Sequence of chain 1.A:
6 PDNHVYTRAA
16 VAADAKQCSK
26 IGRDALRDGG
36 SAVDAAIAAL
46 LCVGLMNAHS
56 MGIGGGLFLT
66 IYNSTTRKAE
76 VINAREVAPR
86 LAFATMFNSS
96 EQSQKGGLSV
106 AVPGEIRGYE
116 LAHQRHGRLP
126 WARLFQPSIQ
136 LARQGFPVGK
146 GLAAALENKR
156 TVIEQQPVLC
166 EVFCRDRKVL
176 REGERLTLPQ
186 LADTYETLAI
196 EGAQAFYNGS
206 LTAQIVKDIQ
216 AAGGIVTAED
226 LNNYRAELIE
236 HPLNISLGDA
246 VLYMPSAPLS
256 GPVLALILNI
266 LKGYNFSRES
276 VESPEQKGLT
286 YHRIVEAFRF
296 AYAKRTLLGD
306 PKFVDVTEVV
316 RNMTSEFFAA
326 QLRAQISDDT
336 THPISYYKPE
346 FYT

Binding-site contacts:
Ligand atom C1 contacts residue MET91 of chain 1.A at 4.4 Å (hydrophobic).
Ligand atom O7 contacts residue GLN97 of chain 1.A at 3.5 Å (h-bond).
Ligand atom C2 contacts residue THR90 of chain 1.A at 4.2 Å.
Ligand atom O4 contacts residue PHE88 of chain 1.A at 3.8 Å.
Ligand atom N2 contacts residue GLN97 of chain 1.A at 3.8 Å.
Ligand atom C3 contacts residue THR90 of chain 1.A at 3.8 Å.
Ligand atom C1 contacts residue PHE92 of chain 1.A at 4.5 Å (hydrophobic).
Ligand atom C7 contacts residue ASN93 of chain 1.A at 3.4 Å.
Ligand atom C8 contacts residue MET91 of chain 1.A at 3.3 Å (hydrophobic).
Ligand atom C2 contacts residue ASN93 of chain 1.A at 2.4 Å.
Ligand atom O5 contacts residue THR90 of chain 1.A at 4.1 Å.
Ligand atom C3 contacts residue MET91 of chain 1.A at 4.0 Å (hydrophobic).
Ligand atom O3 contacts residue PHE88 of chain 1.A at 4.4 Å.
Ligand atom C5 contacts residue THR90 of chain 1.A at 3.7 Å.
Ligand atom O7 contacts residue ASN93 of chain 1.A at 3.6 Å.
Ligand atom C7 contacts residue MET91 of chain 1.A at 3.5 Å (hydrophobic).
Ligand atom C8 contacts residue GLN97 of chain 1.A at 3.1 Å.
Ligand atom N2 contacts residue PHE92 of chain 1.A at 4.3 Å.
Ligand atom C2 contacts residue MET91 of chain 1.A at 3.9 Å (hydrophobic).
Ligand atom N2 contacts residue MET91 of chain 1.A at 2.8 Å (h-bond).
Ligand atom N2 contacts residue THR90 of chain 1.A at 4.5 Å.
Ligand atom C8 contacts residue LEU103 of chain 1.A at 4.0 Å (hydrophobic).
Ligand atom C3 contacts residue ASN93 of chain 1.A at 3.7 Å.
Ligand atom O5 contacts residue ASN93 of chain 1.A at 2.4 Å (h-bond).
Ligand atom C4 contacts residue ASN93 of chain 1.A at 4.2 Å.
Ligand atom C1 contacts residue ASN93 of chain 1.A at 1.4 Å.
Ligand atom C7 contacts residue GLN97 of chain 1.A at 3.4 Å.
Ligand atom C5 contacts residue ASN93 of chain 1.A at 3.6 Å.
Ligand atom O3 contacts residue MET91 of chain 1.A at 4.3 Å.
Ligand atom C4 contacts residue THR90 of chain 1.A at 4.1 Å.
Ligand atom C1 contacts residue THR90 of chain 1.A at 3.6 Å.
Ligand atom O4 contacts residue THR90 of chain 1.A at 4.2 Å.
Ligand atom N2 contacts residue ASN93 of chain 1.A at 2.9 Å (h-bond).

The small molecule below binds the protein below.
Small molecule (SMILES): CC(=O)N[C@@H]1[C@@H](O)[C@H](O)[C@@H](CO)O[C@H]1O